Binding-site contacts:
Ligand atom O7 contacts residue ASN44 of chain 29.E at 3.7 Å.
Ligand atom O7 contacts residue LEU108 of chain 29.E at 3.7 Å.
Ligand atom C1 contacts residue ASN44 of chain 29.E at 1.4 Å.
Ligand atom C7 contacts residue THR146 of chain 29.E at 4.2 Å.
Ligand atom O5 contacts residue ASN44 of chain 29.E at 2.4 Å (h-bond).
Ligand atom O6 contacts residue VAL45 of chain 29.E at 3.9 Å.
Ligand atom C6 contacts residue GLU55 of chain 43.E at 3.5 Å.
Ligand atom C8 contacts residue LEU108 of chain 29.E at 3.7 Å (hydrophobic).
Ligand atom C5 contacts residue ASN44 of chain 29.E at 3.7 Å.
Ligand atom O7 contacts residue THR146 of chain 29.E at 3.3 Å.
Ligand atom C2 contacts residue LEU108 of chain 29.E at 3.5 Å (hydrophobic).
Ligand atom O3 contacts residue LEU108 of chain 29.E at 4.0 Å.
Ligand atom C3 contacts residue ASN44 of chain 29.E at 3.8 Å.
Ligand atom C4 contacts residue ASN44 of chain 29.E at 4.3 Å.
Ligand atom C7 contacts residue LEU108 of chain 29.E at 3.6 Å (hydrophobic).
Ligand atom O6 contacts residue GLU55 of chain 43.E at 3.7 Å.
Ligand atom N2 contacts residue ASN44 of chain 29.E at 2.9 Å (h-bond).
Ligand atom C1 contacts residue LEU108 of chain 29.E at 3.9 Å (hydrophobic).
Ligand atom C8 contacts residue VAL62 of chain 29.E at 3.8 Å (hydrophobic).
Ligand atom C8 contacts residue ASN44 of chain 29.E at 4.5 Å.
Ligand atom N2 contacts residue LEU108 of chain 29.E at 2.7 Å (h-bond).
Ligand atom C8 contacts residue THR146 of chain 29.E at 4.1 Å.
Ligand atom C8 contacts residue ILE109 of chain 29.E at 3.8 Å (hydrophobic).
Ligand atom O6 contacts residue ARG110 of chain 29.E at 2.9 Å (salt-bridge).
Ligand atom C5 contacts residue ARG110 of chain 29.E at 4.4 Å.
Ligand atom C3 contacts residue LEU108 of chain 29.E at 3.5 Å (hydrophobic).
Ligand atom C2 contacts residue ASN44 of chain 29.E at 2.5 Å.
Ligand atom N2 contacts residue ILE109 of chain 29.E at 4.5 Å.
Ligand atom C6 contacts residue ARG110 of chain 29.E at 3.5 Å.
Ligand atom C7 contacts residue ASN44 of chain 29.E at 3.4 Å.

Sequence of chain 29.E:
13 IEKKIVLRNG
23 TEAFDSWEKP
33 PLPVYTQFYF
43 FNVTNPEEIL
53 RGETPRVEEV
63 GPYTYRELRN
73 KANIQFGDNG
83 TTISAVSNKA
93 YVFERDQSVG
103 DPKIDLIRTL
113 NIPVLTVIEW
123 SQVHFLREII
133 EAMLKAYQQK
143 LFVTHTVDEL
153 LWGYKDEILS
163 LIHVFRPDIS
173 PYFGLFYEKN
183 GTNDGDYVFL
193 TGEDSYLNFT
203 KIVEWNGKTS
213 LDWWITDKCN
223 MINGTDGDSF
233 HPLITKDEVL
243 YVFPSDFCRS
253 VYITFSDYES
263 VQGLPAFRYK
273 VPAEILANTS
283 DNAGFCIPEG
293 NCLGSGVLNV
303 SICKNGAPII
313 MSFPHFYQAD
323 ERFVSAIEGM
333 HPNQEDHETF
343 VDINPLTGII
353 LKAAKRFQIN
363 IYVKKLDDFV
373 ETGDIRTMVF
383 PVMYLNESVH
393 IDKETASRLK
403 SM

This protein binds this small molecule.
Small molecule (SMILES): CC(=O)N[C@H]1[C@H](O[C@H]2[C@H](O)[C@@H](NC(C)=O)CO[C@@H]2CO)O[C@H](CO)[C@@H](O[C@@H]2O[C@H](CO)[C@@H](O)[C@H](O[C@H]3O[C@H](CO)[C@@H](O)[C@H](O)[C@@H]3O)[C@@H]2O)[C@@H]1O

Sequence of chain 43.E:
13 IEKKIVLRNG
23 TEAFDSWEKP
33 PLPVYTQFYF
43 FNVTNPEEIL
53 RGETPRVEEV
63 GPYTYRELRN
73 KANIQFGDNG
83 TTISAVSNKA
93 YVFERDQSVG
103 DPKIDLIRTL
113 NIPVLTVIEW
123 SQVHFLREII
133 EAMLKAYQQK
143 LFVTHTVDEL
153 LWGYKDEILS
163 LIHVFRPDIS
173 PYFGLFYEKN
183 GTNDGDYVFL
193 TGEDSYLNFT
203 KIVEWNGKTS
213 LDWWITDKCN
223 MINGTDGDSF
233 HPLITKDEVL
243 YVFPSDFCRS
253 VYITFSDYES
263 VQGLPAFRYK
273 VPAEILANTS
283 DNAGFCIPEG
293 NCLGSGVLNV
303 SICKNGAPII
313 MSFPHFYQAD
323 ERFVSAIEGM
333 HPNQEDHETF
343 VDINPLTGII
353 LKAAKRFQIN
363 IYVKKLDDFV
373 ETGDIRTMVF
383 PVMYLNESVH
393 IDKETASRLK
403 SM